Sequence of chain 1.A:
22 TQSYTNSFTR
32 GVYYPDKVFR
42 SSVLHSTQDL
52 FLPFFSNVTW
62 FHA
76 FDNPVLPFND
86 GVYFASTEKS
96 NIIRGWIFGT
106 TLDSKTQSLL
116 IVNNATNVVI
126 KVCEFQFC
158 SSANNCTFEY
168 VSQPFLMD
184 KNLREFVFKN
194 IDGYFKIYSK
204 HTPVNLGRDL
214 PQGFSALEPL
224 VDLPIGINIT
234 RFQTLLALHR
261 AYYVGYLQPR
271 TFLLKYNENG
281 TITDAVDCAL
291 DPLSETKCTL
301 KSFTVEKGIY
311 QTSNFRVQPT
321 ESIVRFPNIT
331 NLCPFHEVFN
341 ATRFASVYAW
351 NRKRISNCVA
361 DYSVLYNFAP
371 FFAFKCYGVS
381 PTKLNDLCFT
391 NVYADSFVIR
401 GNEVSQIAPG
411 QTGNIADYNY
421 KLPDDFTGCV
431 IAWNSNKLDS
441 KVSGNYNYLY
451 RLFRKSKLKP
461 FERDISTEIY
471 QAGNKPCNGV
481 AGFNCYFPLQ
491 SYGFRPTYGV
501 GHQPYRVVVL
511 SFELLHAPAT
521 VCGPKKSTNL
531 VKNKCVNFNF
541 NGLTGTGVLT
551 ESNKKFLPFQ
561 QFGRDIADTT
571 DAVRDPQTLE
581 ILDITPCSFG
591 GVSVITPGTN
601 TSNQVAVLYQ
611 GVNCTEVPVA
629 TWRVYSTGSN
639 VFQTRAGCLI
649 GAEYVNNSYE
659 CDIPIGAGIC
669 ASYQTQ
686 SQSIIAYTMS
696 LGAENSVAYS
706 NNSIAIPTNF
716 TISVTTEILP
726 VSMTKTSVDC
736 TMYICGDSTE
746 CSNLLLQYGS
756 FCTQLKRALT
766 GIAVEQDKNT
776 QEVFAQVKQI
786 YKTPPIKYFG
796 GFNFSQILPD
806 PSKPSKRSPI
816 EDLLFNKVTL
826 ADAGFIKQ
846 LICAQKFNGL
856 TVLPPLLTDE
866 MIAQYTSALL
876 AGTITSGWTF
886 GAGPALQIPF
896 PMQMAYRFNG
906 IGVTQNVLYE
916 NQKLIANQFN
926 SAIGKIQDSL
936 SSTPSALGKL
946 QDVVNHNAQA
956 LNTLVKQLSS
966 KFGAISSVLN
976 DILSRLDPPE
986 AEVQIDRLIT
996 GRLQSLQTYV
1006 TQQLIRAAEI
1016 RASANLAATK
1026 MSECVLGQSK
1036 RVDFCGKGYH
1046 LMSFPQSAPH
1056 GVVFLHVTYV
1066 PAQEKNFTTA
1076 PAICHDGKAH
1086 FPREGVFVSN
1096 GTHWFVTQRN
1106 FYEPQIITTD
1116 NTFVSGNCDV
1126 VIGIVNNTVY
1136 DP

Sequence of chain 1.D:
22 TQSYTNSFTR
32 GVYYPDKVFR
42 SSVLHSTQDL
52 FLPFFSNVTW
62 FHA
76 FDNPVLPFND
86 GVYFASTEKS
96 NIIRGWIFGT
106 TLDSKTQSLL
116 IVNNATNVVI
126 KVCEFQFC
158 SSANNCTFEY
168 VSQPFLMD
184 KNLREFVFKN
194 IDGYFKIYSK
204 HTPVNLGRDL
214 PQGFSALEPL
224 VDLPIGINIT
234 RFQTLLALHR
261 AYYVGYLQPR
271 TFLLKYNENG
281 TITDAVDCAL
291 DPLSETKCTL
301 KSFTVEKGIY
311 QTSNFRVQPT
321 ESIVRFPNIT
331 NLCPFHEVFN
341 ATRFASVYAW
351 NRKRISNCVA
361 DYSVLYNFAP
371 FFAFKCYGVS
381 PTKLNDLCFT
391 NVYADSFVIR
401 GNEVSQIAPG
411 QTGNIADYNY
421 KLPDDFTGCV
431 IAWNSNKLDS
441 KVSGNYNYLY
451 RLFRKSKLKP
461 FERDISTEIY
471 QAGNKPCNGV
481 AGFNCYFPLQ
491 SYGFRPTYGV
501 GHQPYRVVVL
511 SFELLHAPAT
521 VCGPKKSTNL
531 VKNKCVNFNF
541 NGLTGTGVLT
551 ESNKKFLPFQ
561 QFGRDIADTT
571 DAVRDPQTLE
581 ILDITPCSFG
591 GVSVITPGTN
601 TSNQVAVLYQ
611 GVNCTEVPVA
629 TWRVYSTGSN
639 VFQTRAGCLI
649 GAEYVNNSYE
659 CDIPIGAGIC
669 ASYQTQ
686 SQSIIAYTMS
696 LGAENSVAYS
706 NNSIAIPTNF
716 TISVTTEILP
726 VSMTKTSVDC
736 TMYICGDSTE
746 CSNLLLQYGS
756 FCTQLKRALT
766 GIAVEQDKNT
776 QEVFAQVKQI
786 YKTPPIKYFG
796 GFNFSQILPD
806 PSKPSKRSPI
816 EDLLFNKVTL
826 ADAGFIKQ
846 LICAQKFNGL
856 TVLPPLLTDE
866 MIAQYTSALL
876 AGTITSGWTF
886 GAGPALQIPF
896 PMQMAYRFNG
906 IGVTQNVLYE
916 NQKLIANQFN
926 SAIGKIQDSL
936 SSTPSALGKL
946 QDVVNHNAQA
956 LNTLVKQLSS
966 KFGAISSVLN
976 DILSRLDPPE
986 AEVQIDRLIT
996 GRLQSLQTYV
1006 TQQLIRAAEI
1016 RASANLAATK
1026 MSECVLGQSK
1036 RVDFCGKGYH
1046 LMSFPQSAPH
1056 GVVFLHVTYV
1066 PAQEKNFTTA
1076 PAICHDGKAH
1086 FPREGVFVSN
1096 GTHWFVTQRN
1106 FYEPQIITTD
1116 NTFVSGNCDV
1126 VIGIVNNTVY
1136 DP

A small-molecule ligand and the protein it binds are described below.
Small molecule (SMILES): CC(=O)N[C@@H]1[C@@H](O)[C@H](O)[C@@H](CO)O[C@H]1O

Binding-site contacts:
Ligand atom C1 contacts residue GLU616 of chain 1.A at 3.9 Å.
Ligand atom O6 contacts residue GLU616 of chain 1.A at 3.7 Å.
Ligand atom O5 contacts residue GLU616 of chain 1.A at 3.2 Å (salt-bridge).
Ligand atom C3 contacts residue ASN613 of chain 1.A at 3.8 Å.
Ligand atom N2 contacts residue ASN613 of chain 1.A at 2.9 Å (h-bond).
Ligand atom C6 contacts residue GLU616 of chain 1.A at 3.8 Å.
Ligand atom C2 contacts residue ASN613 of chain 1.A at 2.5 Å.
Ligand atom C8 contacts residue ASN613 of chain 1.A at 4.0 Å.
Ligand atom C4 contacts residue ASN613 of chain 1.A at 4.2 Å.
Ligand atom O5 contacts residue ASN613 of chain 1.A at 2.4 Å (h-bond).
Ligand atom C5 contacts residue GLU616 of chain 1.A at 3.8 Å.
Ligand atom C5 contacts residue ASN613 of chain 1.A at 3.7 Å.
Ligand atom C8 contacts residue ILE831 of chain 1.D at 3.7 Å (hydrophobic).
Ligand atom C1 contacts residue ASN613 of chain 1.A at 1.4 Å.
Ligand atom O7 contacts residue ASN613 of chain 1.A at 3.9 Å.
Ligand atom C7 contacts residue ASN613 of chain 1.A at 3.6 Å.